Binding-site contacts:
Ligand atom C6 contacts residue ASN105 of chain 11.C at 3.6 Å.
Ligand atom N1 contacts residue ASN219 of chain 11.C at 3.9 Å.
Ligand atom C6 contacts residue ILE104 of chain 11.C at 3.3 Å (hydrophobic).
Ligand atom F1 contacts residue SER126 of chain 11.C at 3.6 Å.
Ligand atom C13 contacts residue ALA196 of chain 11.C at 3.8 Å (hydrophobic).
Ligand atom F3 contacts residue ILE104 of chain 11.C at 3.7 Å.
Ligand atom C4 contacts residue MET221 of chain 11.C at 3.7 Å (hydrophobic).
Ligand atom F2 contacts residue ILE104 of chain 11.C at 3.4 Å.
Ligand atom C14 contacts residue LEU218 of chain 11.C at 3.5 Å (hydrophobic).
Ligand atom C15 contacts residue ASN198 of chain 11.C at 2.5 Å.
Ligand atom N6 contacts residue ASN219 of chain 11.C at 3.5 Å.
Ligand atom F3 contacts residue TYR128 of chain 11.C at 3.4 Å.
Ligand atom N6 contacts residue LEU218 of chain 11.C at 3.4 Å (h-bond).
Ligand atom C12 contacts residue LEU218 of chain 11.C at 3.6 Å (hydrophobic).
Ligand atom C3 contacts residue TYR197 of chain 11.C at 3.8 Å (hydrophobic).
Ligand atom C13 contacts residue ASN198 of chain 11.C at 2.6 Å.
Ligand atom C6 contacts residue MET221 of chain 11.C at 3.8 Å (hydrophobic).
Ligand atom N4 contacts residue LEU218 of chain 11.C at 3.0 Å (h-bond).
Ligand atom N5 contacts residue TYR197 of chain 11.C at 3.8 Å.
Ligand atom C1 contacts residue TYR197 of chain 11.C at 3.8 Å (hydrophobic).
Ligand atom C2 contacts residue MET221 of chain 11.C at 3.8 Å (hydrophobic).
Ligand atom C18 contacts residue ILE104 of chain 11.C at 3.9 Å (hydrophobic).
Ligand atom N6 contacts residue MET221 of chain 11.C at 3.2 Å.
Ligand atom C10 contacts residue LEU218 of chain 11.C at 3.4 Å (hydrophobic).
Ligand atom N3 contacts residue ASN198 of chain 11.C at 2.3 Å (h-bond).
Ligand atom C11 contacts residue LEU218 of chain 11.C at 3.6 Å (hydrophobic).
Ligand atom N2 contacts residue ASN198 of chain 11.C at 3.3 Å (h-bond).
Ligand atom C15 contacts residue LEU218 of chain 11.C at 3.8 Å (hydrophobic).
Ligand atom F2 contacts residue TYR128 of chain 11.C at 3.4 Å.
Ligand atom C13 contacts residue LEU218 of chain 11.C at 3.6 Å (hydrophobic).
Ligand atom F2 contacts residue MET221 of chain 11.C at 2.9 Å.
Ligand atom C15 contacts residue SER198 of chain 11.B at 3.6 Å.
Ligand atom N5 contacts residue ASN198 of chain 11.C at 3.0 Å (h-bond).
Ligand atom C17 contacts residue ALA194 of chain 11.C at 3.6 Å (hydrophobic).
Ligand atom C4 contacts residue ASN105 of chain 11.C at 3.4 Å.
Ligand atom F3 contacts residue LEU106 of chain 11.C at 3.5 Å.
Ligand atom C9 contacts residue ASN198 of chain 11.C at 3.1 Å.
Ligand atom C17 contacts residue ASN198 of chain 11.C at 3.7 Å.
Ligand atom C15 contacts residue ALA194 of chain 11.C at 3.5 Å (hydrophobic).
Ligand atom N3 contacts residue TYR197 of chain 11.C at 3.9 Å.

Sequence of chain 19.D:
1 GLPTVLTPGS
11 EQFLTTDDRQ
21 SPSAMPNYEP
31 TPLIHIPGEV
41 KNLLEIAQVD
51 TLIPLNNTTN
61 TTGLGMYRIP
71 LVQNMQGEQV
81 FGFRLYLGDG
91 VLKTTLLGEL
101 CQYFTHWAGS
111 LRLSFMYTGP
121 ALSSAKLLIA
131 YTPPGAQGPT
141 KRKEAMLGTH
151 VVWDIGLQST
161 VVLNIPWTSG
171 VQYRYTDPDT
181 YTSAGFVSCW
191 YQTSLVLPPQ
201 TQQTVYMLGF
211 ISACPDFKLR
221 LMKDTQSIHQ

Sequence of chain 11.B:
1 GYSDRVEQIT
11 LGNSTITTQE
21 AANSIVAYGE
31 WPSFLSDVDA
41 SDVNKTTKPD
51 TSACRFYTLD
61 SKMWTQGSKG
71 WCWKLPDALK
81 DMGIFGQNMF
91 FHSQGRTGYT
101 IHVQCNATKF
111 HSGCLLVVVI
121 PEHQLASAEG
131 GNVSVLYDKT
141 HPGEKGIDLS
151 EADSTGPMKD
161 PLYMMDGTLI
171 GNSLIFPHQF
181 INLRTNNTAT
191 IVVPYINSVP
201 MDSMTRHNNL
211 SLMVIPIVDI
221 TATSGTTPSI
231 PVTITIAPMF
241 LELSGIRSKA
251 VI

The small molecule below binds the protein below.
Small molecule (SMILES): Nc1nc(-c2ccccc2)nc2[nH]nc(Nc3ccc(C(F)(F)F)cc3)c12

Sequence of chain 11.C:
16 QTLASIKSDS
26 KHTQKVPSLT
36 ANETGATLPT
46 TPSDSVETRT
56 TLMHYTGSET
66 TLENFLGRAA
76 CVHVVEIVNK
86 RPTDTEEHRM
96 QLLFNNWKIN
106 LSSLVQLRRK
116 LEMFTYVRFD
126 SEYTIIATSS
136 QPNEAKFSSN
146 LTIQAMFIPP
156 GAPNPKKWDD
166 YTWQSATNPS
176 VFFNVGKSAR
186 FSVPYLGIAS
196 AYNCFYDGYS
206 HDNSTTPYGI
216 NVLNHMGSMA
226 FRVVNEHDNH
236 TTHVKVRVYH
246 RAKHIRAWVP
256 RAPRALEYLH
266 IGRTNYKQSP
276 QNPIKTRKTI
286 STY